Sequence of chain 1.A:
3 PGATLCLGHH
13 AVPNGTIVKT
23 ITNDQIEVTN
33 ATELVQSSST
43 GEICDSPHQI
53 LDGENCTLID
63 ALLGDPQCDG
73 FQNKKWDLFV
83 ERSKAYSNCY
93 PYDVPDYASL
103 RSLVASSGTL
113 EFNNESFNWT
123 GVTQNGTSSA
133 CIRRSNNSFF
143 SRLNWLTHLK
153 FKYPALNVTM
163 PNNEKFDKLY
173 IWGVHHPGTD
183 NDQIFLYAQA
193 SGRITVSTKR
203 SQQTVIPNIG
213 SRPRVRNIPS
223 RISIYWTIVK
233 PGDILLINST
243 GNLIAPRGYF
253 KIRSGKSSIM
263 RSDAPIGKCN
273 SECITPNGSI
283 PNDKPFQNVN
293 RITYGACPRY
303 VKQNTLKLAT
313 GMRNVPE

This small molecule binds to this protein.
Small molecule (SMILES): CC(=O)N[C@@H]1[C@@H](O)[C@H](O)[C@@H](CO)O[C@H]1O

Binding-site contacts:
Ligand atom C8 contacts residue GLN126 of chain 1.A at 3.9 Å.
Ligand atom C7 contacts residue GLN126 of chain 1.A at 4.3 Å.
Ligand atom C1 contacts residue ASN127 of chain 1.A at 1.4 Å.
Ligand atom N2 contacts residue ASN127 of chain 1.A at 3.2 Å (h-bond).
Ligand atom C3 contacts residue ASN127 of chain 1.A at 3.9 Å.
Ligand atom C5 contacts residue ASN127 of chain 1.A at 3.6 Å.
Ligand atom C4 contacts residue ASN127 of chain 1.A at 4.2 Å.
Ligand atom C7 contacts residue ASN127 of chain 1.A at 3.4 Å.
Ligand atom O7 contacts residue ASN127 of chain 1.A at 3.1 Å (h-bond).
Ligand atom O5 contacts residue ASN127 of chain 1.A at 2.3 Å (h-bond).
Ligand atom C2 contacts residue ASN127 of chain 1.A at 2.5 Å.